Sequence of chain 19.D:
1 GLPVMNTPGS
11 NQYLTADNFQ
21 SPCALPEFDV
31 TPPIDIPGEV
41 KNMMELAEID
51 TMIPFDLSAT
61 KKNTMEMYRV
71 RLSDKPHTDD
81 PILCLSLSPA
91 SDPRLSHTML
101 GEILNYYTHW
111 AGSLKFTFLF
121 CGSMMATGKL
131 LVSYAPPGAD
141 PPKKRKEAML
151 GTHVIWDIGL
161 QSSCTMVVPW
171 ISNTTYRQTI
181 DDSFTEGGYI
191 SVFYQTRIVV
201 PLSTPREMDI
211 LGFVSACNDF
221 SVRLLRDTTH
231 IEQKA

Binding-site contacts:
Ligand atom C3 contacts residue ALA24 of chain 19.D at 3.5 Å (hydrophobic).
Ligand atom C26 contacts residue LYS113 of chain 19.B at 3.7 Å.
Ligand atom C4 contacts residue TYR159 of chain 19.B at 3.7 Å (hydrophobic).
Ligand atom C21 contacts residue TYR112 of chain 19.B at 3.4 Å (hydrophobic).
Ligand atom C20 contacts residue TYR112 of chain 19.B at 3.4 Å (hydrophobic).
Ligand atom C10 contacts residue MET132 of chain 19.B at 3.7 Å (hydrophobic).
Ligand atom C23 contacts residue TYR112 of chain 19.B at 3.3 Å (hydrophobic).
Ligand atom O25 contacts residue THR111 of chain 19.B at 3.4 Å (h-bond).
Ligand atom N4 contacts residue LEU240 of chain 19.B at 3.3 Å.
Ligand atom C15 contacts residue MET132 of chain 19.B at 3.6 Å (hydrophobic).
Ligand atom C14 contacts residue VAL199 of chain 19.B at 3.8 Å (hydrophobic).
Ligand atom N6 contacts residue VAL196 of chain 19.B at 3.8 Å.
Ligand atom C19 contacts residue PHE237 of chain 19.B at 3.5 Å (hydrophobic).
Ligand atom C23 contacts residue PHE237 of chain 19.B at 3.8 Å (hydrophobic).
Ligand atom C21 contacts residue PHE237 of chain 19.B at 3.7 Å (hydrophobic).
Ligand atom C26 contacts residue THR111 of chain 19.B at 3.6 Å.
Ligand atom N3 contacts residue LEU240 of chain 19.B at 3.4 Å.
Ligand atom C13 contacts residue PHE237 of chain 19.B at 3.7 Å (hydrophobic).
Ligand atom C14 contacts residue MET132 of chain 19.B at 3.5 Å (hydrophobic).
Ligand atom O24 contacts residue TYR112 of chain 19.B at 3.8 Å.
Ligand atom C12 contacts residue VAL199 of chain 19.B at 3.7 Å (hydrophobic).
Ligand atom C27 contacts residue ASP236 of chain 19.B at 3.6 Å.
Ligand atom C5 contacts residue TYR159 of chain 19.B at 3.7 Å (hydrophobic).
Ligand atom C5 contacts residue ILE194 of chain 19.B at 3.8 Å (hydrophobic).
Ligand atom C4 contacts residue ALA24 of chain 19.D at 3.5 Å (hydrophobic).
Ligand atom C1 contacts residue ILE183 of chain 19.B at 3.5 Å (hydrophobic).
Ligand atom C3 contacts residue PRO181 of chain 19.B at 3.7 Å (hydrophobic).
Ligand atom C4 contacts residue ILE194 of chain 19.B at 3.8 Å (hydrophobic).
Ligand atom C8 contacts residue VAL196 of chain 19.B at 3.7 Å (hydrophobic).
Ligand atom C11 contacts residue LEU134 of chain 19.B at 3.8 Å (hydrophobic).
Ligand atom C7 contacts residue VAL196 of chain 19.B at 3.5 Å (hydrophobic).
Ligand atom O25 contacts residue TYR112 of chain 19.B at 3.4 Å.
Ligand atom C20 contacts residue PHE237 of chain 19.B at 3.4 Å (hydrophobic).
Ligand atom C18 contacts residue PHE237 of chain 19.B at 3.8 Å (hydrophobic).
Ligand atom C1 contacts residue ILE157 of chain 19.B at 3.4 Å (hydrophobic).
Ligand atom O16 contacts residue MET132 of chain 19.B at 3.6 Å.
Ligand atom C8 contacts residue TYR159 of chain 19.B at 3.5 Å (hydrophobic).
Ligand atom C3 contacts residue TYR159 of chain 19.B at 3.7 Å (hydrophobic).
Ligand atom C13 contacts residue MET132 of chain 19.B at 3.8 Å (hydrophobic).
Ligand atom C7 contacts residue TYR159 of chain 19.B at 3.7 Å (hydrophobic).

The small molecule below binds the protein below.
Small molecule (SMILES): CCOC(=O)c1ccc(OCCCCC2CCN(c3ccc(C)nn3)CC2)cc1

Sequence of chain 19.B:
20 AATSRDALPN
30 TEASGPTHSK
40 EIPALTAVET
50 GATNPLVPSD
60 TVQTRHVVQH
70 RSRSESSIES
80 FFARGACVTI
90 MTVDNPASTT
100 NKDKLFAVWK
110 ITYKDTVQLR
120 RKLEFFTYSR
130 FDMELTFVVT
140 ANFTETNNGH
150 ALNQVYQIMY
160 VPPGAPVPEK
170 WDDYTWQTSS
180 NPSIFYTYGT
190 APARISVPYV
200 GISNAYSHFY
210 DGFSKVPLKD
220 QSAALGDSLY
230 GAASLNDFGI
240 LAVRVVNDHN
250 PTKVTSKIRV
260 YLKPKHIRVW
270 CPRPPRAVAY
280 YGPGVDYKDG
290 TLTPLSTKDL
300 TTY